The small molecule below binds the protein below.
Small molecule (SMILES): CCc1ccc(C(=O)O)cc1

Sequence of chain 1.A:
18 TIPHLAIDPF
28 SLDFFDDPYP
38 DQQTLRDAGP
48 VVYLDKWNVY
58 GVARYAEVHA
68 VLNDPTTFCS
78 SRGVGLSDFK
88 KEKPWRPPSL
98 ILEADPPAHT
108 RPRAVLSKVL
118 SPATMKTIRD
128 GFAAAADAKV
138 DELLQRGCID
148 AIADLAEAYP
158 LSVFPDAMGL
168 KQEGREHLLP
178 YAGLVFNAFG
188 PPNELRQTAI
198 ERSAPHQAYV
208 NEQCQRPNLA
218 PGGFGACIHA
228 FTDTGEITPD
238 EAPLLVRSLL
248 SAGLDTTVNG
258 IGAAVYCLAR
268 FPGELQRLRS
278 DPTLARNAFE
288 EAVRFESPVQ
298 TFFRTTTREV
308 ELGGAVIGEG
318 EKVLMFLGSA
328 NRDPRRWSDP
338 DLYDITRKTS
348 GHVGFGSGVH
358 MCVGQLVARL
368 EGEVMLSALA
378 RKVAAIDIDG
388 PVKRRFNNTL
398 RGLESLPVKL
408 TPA

Binding-site contacts:
Ligand atom C1 contacts residue ALA249 of chain 1.A at 3.8 Å (hydrophobic).
Ligand atom C8 contacts residue HEM1 of chain 1.B at 4.2 Å.
Ligand atom C7 contacts residue LEU99 of chain 1.A at 4.2 Å (hydrophobic).
Ligand atom C9 contacts residue PHE183 of chain 1.A at 3.8 Å (hydrophobic).
Ligand atom C6 contacts residue SER248 of chain 1.A at 3.9 Å.
Ligand atom O1 contacts residue SER96 of chain 1.A at 4.0 Å.
Ligand atom O2 contacts residue LEU99 of chain 1.A at 3.7 Å.
Ligand atom O1 contacts residue SER248 of chain 1.A at 3.5 Å.
Ligand atom C8 contacts residue PHE299 of chain 1.A at 3.7 Å (hydrophobic).
Ligand atom C4 contacts residue ALA249 of chain 1.A at 3.9 Å (hydrophobic).
Ligand atom O1 contacts residue SER245 of chain 1.A at 3.6 Å.
Ligand atom C7 contacts residue ARG93 of chain 1.A at 3.9 Å.
Ligand atom C4 contacts residue LEU99 of chain 1.A at 3.7 Å (hydrophobic).
Ligand atom C8 contacts residue PHE183 of chain 1.A at 3.7 Å (hydrophobic).
Ligand atom C3 contacts residue ALA249 of chain 1.A at 3.7 Å (hydrophobic).
Ligand atom C6 contacts residue LEU99 of chain 1.A at 3.9 Å (hydrophobic).
Ligand atom O2 contacts residue SER245 of chain 1.A at 2.6 Å (h-bond).
Ligand atom C5 contacts residue LEU99 of chain 1.A at 3.7 Å (hydrophobic).
Ligand atom C9 contacts residue THR253 of chain 1.A at 3.7 Å.
Ligand atom C3 contacts residue LEU99 of chain 1.A at 3.9 Å (hydrophobic).
Ligand atom C5 contacts residue ALA249 of chain 1.A at 4.0 Å (hydrophobic).
Ligand atom C3 contacts residue HEM1 of chain 1.B at 3.4 Å.
Ligand atom C9 contacts residue HEM1 of chain 1.B at 3.4 Å.
Ligand atom C2 contacts residue ALA249 of chain 1.A at 3.6 Å (hydrophobic).
Ligand atom C2 contacts residue LEU99 of chain 1.A at 4.0 Å (hydrophobic).
Ligand atom C6 contacts residue PHE186 of chain 1.A at 4.3 Å (hydrophobic).
Ligand atom C1 contacts residue PHE183 of chain 1.A at 4.0 Å (hydrophobic).
Ligand atom C7 contacts residue SER96 of chain 1.A at 3.6 Å.
Ligand atom C6 contacts residue ALA249 of chain 1.A at 4.0 Å (hydrophobic).
Ligand atom C6 contacts residue VAL182 of chain 1.A at 4.2 Å (hydrophobic).
Ligand atom C9 contacts residue ALA249 of chain 1.A at 3.7 Å (hydrophobic).
Ligand atom C6 contacts residue ARG93 of chain 1.A at 4.2 Å.
Ligand atom C7 contacts residue SER248 of chain 1.A at 4.2 Å.
Ligand atom C7 contacts residue SER245 of chain 1.A at 3.4 Å.
Ligand atom C1 contacts residue LEU99 of chain 1.A at 4.0 Å (hydrophobic).
Ligand atom O2 contacts residue SER96 of chain 1.A at 2.7 Å (h-bond).
Ligand atom O1 contacts residue ARG93 of chain 1.A at 2.9 Å (salt-bridge).
Ligand atom C4 contacts residue HEM1 of chain 1.B at 3.6 Å.
Ligand atom C1 contacts residue PHE186 of chain 1.A at 4.0 Å (hydrophobic).
Ligand atom O2 contacts residue ILE98 of chain 1.A at 3.9 Å.